A small-molecule ligand and the protein it binds are described below.
Small molecule (SMILES): CSCC[C@@H](C=O)NC(=O)[C@H](CC(C)C)NC(=O)[C@H](CCC(N)=O)NC(=O)[C@H](C)NC(=O)[C@H](CC1=CN=C2CC=CC=C12)NC(=O)[C@H](Cc1ccc(O)cc1)NC(=O)[C@H](CCC(=O)O)NC(=O)[C@H](CC(C)C)NC(=O)[C@H](Cc1ccccc1)NC(=O)[C@@H](NC(=O)[C@@H](N)CC(C)C)[C@@H](C)O

Binding-site contacts:
Ligand atom CD2 contacts residue MET38 of chain 1.E at 3.5 Å (hydrophobic).
Ligand atom C contacts residue VAL69 of chain 1.E at 4.0 Å (hydrophobic).
Ligand atom CE2 contacts residue HIS49 of chain 1.E at 3.5 Å.
Ligand atom CB contacts residue GLN48 of chain 1.E at 3.5 Å.
Ligand atom CD2 contacts residue GLN48 of chain 1.E at 3.1 Å.
Ligand atom O contacts residue VAL69 of chain 1.E at 3.6 Å.
Ligand atom CE3 contacts residue VAL69 of chain 1.E at 3.9 Å (hydrophobic).
Ligand atom CE2 contacts residue GLY34 of chain 1.E at 3.9 Å.
Ligand atom N contacts residue GLN48 of chain 1.E at 2.6 Å (h-bond).
Ligand atom CD2 contacts residue HIS49 of chain 1.E at 3.7 Å.
Ligand atom CA contacts residue MET38 of chain 1.E at 4.0 Å (hydrophobic).
Ligand atom CZ contacts residue HIS49 of chain 1.E at 3.6 Å.
Ligand atom CD2 contacts residue MET38 of chain 1.E at 3.3 Å (hydrophobic).
Ligand atom CB contacts residue TYR76 of chain 1.E at 3.7 Å (hydrophobic).
Ligand atom CA contacts residue GLN48 of chain 1.E at 3.2 Å.
Ligand atom CD1 contacts residue GLN48 of chain 1.E at 3.7 Å.
Ligand atom C contacts residue GLN48 of chain 1.E at 3.3 Å.
Ligand atom CD1 contacts residue GLY34 of chain 1.E at 3.9 Å.
Ligand atom CH2 contacts residue LEU75 of chain 1.E at 3.6 Å (hydrophobic).
Ligand atom CE2 contacts residue GLN48 of chain 1.E at 3.6 Å.
Ligand atom CD2 contacts residue MET30 of chain 1.E at 3.8 Å (hydrophobic).
Ligand atom CD2 contacts residue ALA47 of chain 1.E at 3.7 Å (hydrophobic).
Ligand atom CG contacts residue MET38 of chain 1.E at 3.8 Å (hydrophobic).
Ligand atom OH contacts residue LYS70 of chain 1.E at 3.5 Å.
Ligand atom CD1 contacts residue MET30 of chain 1.E at 3.8 Å (hydrophobic).
Ligand atom CE2 contacts residue GLY34 of chain 1.E at 3.9 Å.
Ligand atom NE1 contacts residue GLY34 of chain 1.E at 3.5 Å (h-bond).
Ligand atom CZ2 contacts residue LEU33 of chain 1.E at 3.9 Å (hydrophobic).
Ligand atom CA contacts residue GLN48 of chain 1.E at 3.5 Å.
Ligand atom CD2 contacts residue ALA46 of chain 1.E at 3.9 Å (hydrophobic).
Ligand atom NE1 contacts residue MET30 of chain 1.E at 2.8 Å (h-bond).
Ligand atom N contacts residue GLN48 of chain 1.E at 3.7 Å.
Ligand atom CD1 contacts residue MET30 of chain 1.E at 3.4 Å (hydrophobic).
Ligand atom CE1 contacts residue HIS49 of chain 1.E at 3.9 Å.
Ligand atom CE1 contacts residue VAL69 of chain 1.E at 3.8 Å (hydrophobic).
Ligand atom CD1 contacts residue ALA46 of chain 1.E at 3.8 Å (hydrophobic).
Ligand atom CZ contacts residue ILE37 of chain 1.E at 3.9 Å (hydrophobic).
Ligand atom OH contacts residue HIS49 of chain 1.E at 3.7 Å.
Ligand atom CE2 contacts residue MET30 of chain 1.E at 3.8 Å (hydrophobic).
Ligand atom CD2 contacts residue GLN48 of chain 1.E at 3.7 Å.

Sequence of chain 1.E:
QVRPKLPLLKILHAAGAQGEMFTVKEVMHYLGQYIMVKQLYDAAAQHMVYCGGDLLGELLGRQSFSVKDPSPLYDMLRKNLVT